The small molecule below binds the protein below.
Small molecule (SMILES): NC(=[NH2+])NCCC[C@@H](N)C(=O)O

Binding-site contacts:
Ligand atom NH2 contacts residue GLY230 of chain 1.B at 2.8 Å (h-bond).
Ligand atom NH2 contacts residue CYS231 of chain 1.B at 3.7 Å.
Ligand atom NH1 contacts residue GLY238 of chain 1.B at 3.5 Å.
Ligand atom NH2 contacts residue ALA200 of chain 1.B at 3.1 Å (h-bond).
Ligand atom C contacts residue GLU202 of chain 1.B at 3.6 Å.
Ligand atom NH2 contacts residue GLY228 of chain 1.B at 3.9 Å.
Ligand atom OXT contacts residue GLY203 of chain 1.B at 2.9 Å (h-bond).
Ligand atom NH2 contacts residue ASP199 of chain 1.B at 2.7 Å (salt-bridge).
Ligand atom OXT contacts residue GLU202 of chain 1.B at 3.4 Å.
Ligand atom CZ contacts residue TRP227 of chain 1.B at 4.2 Å (hydrophobic).
Ligand atom CZ contacts residue ALA200 of chain 1.B at 3.2 Å (hydrophobic).
Ligand atom NE contacts residue TRP227 of chain 1.B at 3.9 Å.
Ligand atom CZ contacts residue GLY228 of chain 1.B at 3.8 Å.
Ligand atom C contacts residue SER205 of chain 1.B at 2.7 Å.
Ligand atom CD contacts residue TRP227 of chain 1.B at 3.6 Å (hydrophobic).
Ligand atom C contacts residue CYS201 of chain 1.B at 4.2 Å (hydrophobic).
Ligand atom NH1 contacts residue ASP199 of chain 1.B at 2.8 Å (salt-bridge).
Ligand atom O contacts residue GLU202 of chain 1.B at 3.7 Å.
Ligand atom CD contacts residue GLY228 of chain 1.B at 3.7 Å.
Ligand atom NH1 contacts residue TRP227 of chain 1.B at 4.0 Å.
Ligand atom CB contacts residue CYS201 of chain 1.B at 3.8 Å (hydrophobic).
Ligand atom CZ contacts residue ASP199 of chain 1.B at 3.5 Å.
Ligand atom NE contacts residue ALA200 of chain 1.B at 3.9 Å.
Ligand atom CG contacts residue SER226 of chain 1.B at 3.9 Å.
Ligand atom C contacts residue GLY203 of chain 1.B at 3.7 Å.
Ligand atom CD contacts residue VAL225 of chain 1.B at 3.8 Å (hydrophobic).
Ligand atom CG contacts residue TRP227 of chain 1.B at 3.5 Å (hydrophobic).
Ligand atom CG contacts residue SER205 of chain 1.B at 3.7 Å.
Ligand atom CA contacts residue SER205 of chain 1.B at 2.8 Å.
Ligand atom OXT contacts residue SER205 of chain 1.B at 2.4 Å (h-bond).
Ligand atom CB contacts residue SER205 of chain 1.B at 3.2 Å.
Ligand atom CG contacts residue GLY228 of chain 1.B at 3.8 Å.
Ligand atom OXT contacts residue CYS201 of chain 1.B at 3.5 Å (h-bond).
Ligand atom O contacts residue GLY203 of chain 1.B at 4.0 Å.
Ligand atom O contacts residue SER205 of chain 1.B at 3.7 Å.
Ligand atom OXT contacts residue ASP204 of chain 1.B at 3.8 Å.
Ligand atom NE contacts residue GLY228 of chain 1.B at 3.6 Å (h-bond).
Ligand atom NH1 contacts residue ALA200 of chain 1.B at 3.5 Å (h-bond).
Ligand atom N contacts residue SER205 of chain 1.B at 4.2 Å.
Ligand atom CZ contacts residue GLY230 of chain 1.B at 4.0 Å.

Sequence of chain 1.B:
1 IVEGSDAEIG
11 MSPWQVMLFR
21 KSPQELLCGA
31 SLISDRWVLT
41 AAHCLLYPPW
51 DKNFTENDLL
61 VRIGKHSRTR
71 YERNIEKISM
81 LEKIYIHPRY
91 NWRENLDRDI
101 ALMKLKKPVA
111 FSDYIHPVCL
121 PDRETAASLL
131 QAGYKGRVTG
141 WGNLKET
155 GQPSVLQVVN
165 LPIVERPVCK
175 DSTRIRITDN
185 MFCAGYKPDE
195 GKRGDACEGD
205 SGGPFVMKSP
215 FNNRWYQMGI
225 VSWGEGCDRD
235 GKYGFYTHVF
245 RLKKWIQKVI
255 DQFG